Sequence of chain 4.H:
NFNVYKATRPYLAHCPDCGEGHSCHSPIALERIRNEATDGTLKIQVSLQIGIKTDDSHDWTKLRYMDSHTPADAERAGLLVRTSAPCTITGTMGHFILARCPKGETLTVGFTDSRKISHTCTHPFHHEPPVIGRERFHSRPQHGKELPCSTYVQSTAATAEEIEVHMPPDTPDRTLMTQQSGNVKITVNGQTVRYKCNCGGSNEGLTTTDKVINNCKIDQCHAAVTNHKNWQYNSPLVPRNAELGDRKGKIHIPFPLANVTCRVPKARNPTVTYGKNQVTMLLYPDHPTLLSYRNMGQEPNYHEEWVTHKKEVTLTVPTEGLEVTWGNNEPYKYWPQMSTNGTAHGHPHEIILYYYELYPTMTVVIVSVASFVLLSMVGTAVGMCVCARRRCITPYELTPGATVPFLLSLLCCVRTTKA

Sequence of chain 4.G:
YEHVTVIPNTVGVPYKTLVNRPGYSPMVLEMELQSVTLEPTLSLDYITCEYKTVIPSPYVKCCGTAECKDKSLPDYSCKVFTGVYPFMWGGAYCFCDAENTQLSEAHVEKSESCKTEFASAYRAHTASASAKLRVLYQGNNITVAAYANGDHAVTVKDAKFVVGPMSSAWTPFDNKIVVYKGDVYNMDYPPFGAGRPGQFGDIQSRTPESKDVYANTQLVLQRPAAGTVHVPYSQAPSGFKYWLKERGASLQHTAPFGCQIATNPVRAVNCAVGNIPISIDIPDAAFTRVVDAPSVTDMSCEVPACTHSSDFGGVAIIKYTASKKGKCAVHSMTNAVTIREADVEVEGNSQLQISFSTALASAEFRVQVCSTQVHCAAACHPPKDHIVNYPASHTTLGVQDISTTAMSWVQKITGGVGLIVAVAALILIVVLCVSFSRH

This small molecule binds to this protein.
Small molecule (SMILES): CC(=O)N[C@@H]1[C@@H](O)[C@H](O)[C@@H](CO)O[C@H]1O

Binding-site contacts:
Ligand atom C6 contacts residue THR116 of chain 4.G at 3.8 Å.
Ligand atom C3 contacts residue ASN259 of chain 4.H at 3.8 Å.
Ligand atom O5 contacts residue THR116 of chain 4.G at 3.9 Å.
Ligand atom O6 contacts residue LYS115 of chain 4.G at 4.2 Å.
Ligand atom N2 contacts residue ASN259 of chain 4.H at 2.9 Å (h-bond).
Ligand atom O5 contacts residue ASN259 of chain 4.H at 2.3 Å (h-bond).
Ligand atom O7 contacts residue LYS181 of chain 4.G at 4.2 Å.
Ligand atom C8 contacts residue ASN259 of chain 4.H at 4.4 Å.
Ligand atom O7 contacts residue ASN259 of chain 4.H at 2.9 Å (h-bond).
Ligand atom C5 contacts residue ASN259 of chain 4.H at 3.6 Å.
Ligand atom C5 contacts residue THR116 of chain 4.G at 4.5 Å.
Ligand atom C7 contacts residue ASN259 of chain 4.H at 3.1 Å.
Ligand atom C2 contacts residue ASN259 of chain 4.H at 2.4 Å.
Ligand atom C6 contacts residue LYS115 of chain 4.G at 4.1 Å.
Ligand atom C1 contacts residue ASN259 of chain 4.H at 1.4 Å.
Ligand atom C4 contacts residue ASN259 of chain 4.H at 4.2 Å.
Ligand atom O6 contacts residue THR116 of chain 4.G at 3.3 Å.